Sequence of chain 1.A:
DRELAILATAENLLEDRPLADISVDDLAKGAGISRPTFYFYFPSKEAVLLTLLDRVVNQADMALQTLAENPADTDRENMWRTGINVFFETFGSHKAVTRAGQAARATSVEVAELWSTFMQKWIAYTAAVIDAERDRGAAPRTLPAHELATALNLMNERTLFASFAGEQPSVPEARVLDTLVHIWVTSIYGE

The protein below binds the small molecule below.
Small molecule (SMILES): O=C(NCCC(F)(F)F)c1ccccc1

Binding-site contacts:
Ligand atom F1 contacts residue PHE122 of chain 1.A at 3.6 Å.
Ligand atom O1 contacts residue PHE122 of chain 1.A at 3.4 Å.
Ligand atom C5 contacts residue TRP219 of chain 1.A at 3.4 Å (hydrophobic).
Ligand atom C2 contacts residue TRP157 of chain 1.A at 3.8 Å (hydrophobic).
Ligand atom C4 contacts residue ASN188 of chain 1.A at 3.9 Å.
Ligand atom C8 contacts residue THR161 of chain 1.A at 3.8 Å.
Ligand atom F2 contacts residue MET154 of chain 1.A at 3.7 Å.
Ligand atom C10 contacts residue GLY118 of chain 1.A at 3.9 Å.
Ligand atom N1 contacts residue PHE122 of chain 1.A at 3.8 Å.
Ligand atom C10 contacts residue ILE119 of chain 1.A at 3.8 Å (hydrophobic).
Ligand atom F3 contacts residue PHE122 of chain 1.A at 3.6 Å.
Ligand atom O1 contacts residue ASN191 of chain 1.A at 2.9 Å (h-bond).
Ligand atom C3 contacts residue PHE122 of chain 1.A at 3.9 Å (hydrophobic).
Ligand atom C2 contacts residue ASN188 of chain 1.A at 4.0 Å.
Ligand atom C7 contacts residue THR161 of chain 1.A at 3.2 Å.
Ligand atom O1 contacts residue TRP219 of chain 1.A at 4.0 Å.
Ligand atom C4 contacts residue TRP219 of chain 1.A at 3.6 Å (hydrophobic).
Ligand atom C1 contacts residue PHE122 of chain 1.A at 3.9 Å (hydrophobic).
Ligand atom C3 contacts residue ASN191 of chain 1.A at 3.6 Å.
Ligand atom N1 contacts residue ASN188 of chain 1.A at 3.0 Å (h-bond).
Ligand atom F3 contacts residue TRP157 of chain 1.A at 3.3 Å.
Ligand atom F2 contacts residue ASN188 of chain 1.A at 3.4 Å.
Ligand atom F3 contacts residue TRP150 of chain 1.A at 3.7 Å.
Ligand atom C9 contacts residue GLY118 of chain 1.A at 4.0 Å.
Ligand atom C9 contacts residue TRP219 of chain 1.A at 3.9 Å (hydrophobic).
Ligand atom F3 contacts residue PHE126 of chain 1.A at 3.8 Å.
Ligand atom C10 contacts residue TRP219 of chain 1.A at 3.4 Å (hydrophobic).
Ligand atom C7 contacts residue TRP157 of chain 1.A at 3.9 Å (hydrophobic).
Ligand atom C3 contacts residue ASN188 of chain 1.A at 3.8 Å.
Ligand atom C6 contacts residue ASN188 of chain 1.A at 3.7 Å.
Ligand atom F3 contacts residue MET154 of chain 1.A at 3.9 Å.
Ligand atom O1 contacts residue ILE119 of chain 1.A at 3.7 Å.
Ligand atom F1 contacts residue LEU195 of chain 1.A at 3.8 Å.
Ligand atom C6 contacts residue THR161 of chain 1.A at 3.5 Å.
Ligand atom C4 contacts residue PHE122 of chain 1.A at 3.5 Å (hydrophobic).
Ligand atom F2 contacts residue GLU192 of chain 1.A at 3.3 Å.
Ligand atom C6 contacts residue PHE122 of chain 1.A at 3.7 Å (hydrophobic).
Ligand atom C5 contacts residue PHE122 of chain 1.A at 3.7 Å (hydrophobic).
Ligand atom C2 contacts residue PHE122 of chain 1.A at 3.5 Å (hydrophobic).
Ligand atom C4 contacts residue ASN191 of chain 1.A at 3.7 Å.